The protein below binds the small molecule below.
Small molecule (SMILES): CC(=O)N[C@@H]1[C@@H](O)[C@H](O)[C@@H](CO)O[C@H]1O

Binding-site contacts:
Ligand atom O5 contacts residue ILE327 of chain 1.A at 3.3 Å.
Ligand atom C7 contacts residue ASN306 of chain 1.A at 3.3 Å.
Ligand atom C8 contacts residue VAL445 of chain 1.A at 3.8 Å (hydrophobic).
Ligand atom C2 contacts residue ASN306 of chain 1.A at 2.5 Å.
Ligand atom C4 contacts residue ASN306 of chain 1.A at 4.4 Å.
Ligand atom C1 contacts residue ILE327 of chain 1.A at 4.3 Å (hydrophobic).
Ligand atom C6 contacts residue ILE327 of chain 1.A at 3.8 Å (hydrophobic).
Ligand atom C5 contacts residue ASN306 of chain 1.A at 3.8 Å.
Ligand atom C1 contacts residue ASN306 of chain 1.A at 1.5 Å.
Ligand atom C3 contacts residue ASN306 of chain 1.A at 3.9 Å.
Ligand atom O7 contacts residue ASN306 of chain 1.A at 3.3 Å (h-bond).
Ligand atom C5 contacts residue ILE327 of chain 1.A at 4.2 Å (hydrophobic).
Ligand atom C8 contacts residue ASN306 of chain 1.A at 4.3 Å.
Ligand atom N2 contacts residue ASN306 of chain 1.A at 3.0 Å (h-bond).
Ligand atom O5 contacts residue ASN306 of chain 1.A at 2.5 Å (h-bond).

Sequence of chain 1.A:
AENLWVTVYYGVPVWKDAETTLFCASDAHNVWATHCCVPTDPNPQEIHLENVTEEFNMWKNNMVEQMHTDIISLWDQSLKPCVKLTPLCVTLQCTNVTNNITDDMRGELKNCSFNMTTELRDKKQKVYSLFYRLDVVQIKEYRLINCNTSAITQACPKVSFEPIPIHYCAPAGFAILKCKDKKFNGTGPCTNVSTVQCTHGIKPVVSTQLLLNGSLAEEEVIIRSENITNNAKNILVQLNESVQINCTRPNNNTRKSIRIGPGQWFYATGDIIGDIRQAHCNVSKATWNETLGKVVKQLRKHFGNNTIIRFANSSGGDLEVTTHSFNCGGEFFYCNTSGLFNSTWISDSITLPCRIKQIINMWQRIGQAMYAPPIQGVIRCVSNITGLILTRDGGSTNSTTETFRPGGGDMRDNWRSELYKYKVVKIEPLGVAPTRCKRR